Binding-site contacts:
Ligand atom O contacts residue LEU286 of chain 2.X at 3.2 Å.
Ligand atom CG1 contacts residue VAL280 of chain 2.X at 4.0 Å (hydrophobic).
Ligand atom O contacts residue ASN281 of chain 2.X at 2.6 Å (h-bond).
Ligand atom CB contacts residue TYR238 of chain 2.X at 3.6 Å (hydrophobic).
Ligand atom O contacts residue HIS277 of chain 2.X at 3.4 Å.
Ligand atom N contacts residue THR235 of chain 2.X at 3.9 Å.
Ligand atom O contacts residue ASN227 of chain 2.X at 3.6 Å.
Ligand atom CG contacts residue TYR273 of chain 2.X at 3.6 Å (hydrophobic).
Ligand atom CG2 contacts residue GLU236 of chain 2.X at 3.3 Å.
Ligand atom CD1 contacts residue TYR94 of chain 2.X at 3.5 Å (hydrophobic).
Ligand atom CG2 contacts residue HIS277 of chain 2.X at 3.3 Å.
Ligand atom N contacts residue TYR273 of chain 2.X at 3.9 Å.
Ligand atom N contacts residue THR235 of chain 2.X at 3.5 Å (h-bond).
Ligand atom O contacts residue LYS234 of chain 2.X at 3.6 Å.
Ligand atom CA contacts residue ASN227 of chain 2.X at 3.7 Å.
Ligand atom CB contacts residue HIS277 of chain 2.X at 3.7 Å.
Ligand atom C contacts residue ASN227 of chain 2.X at 3.5 Å.
Ligand atom O contacts residue THR235 of chain 2.X at 3.1 Å (h-bond).
Ligand atom CB contacts residue ASP233 of chain 2.X at 3.0 Å.
Ligand atom CB contacts residue LEU286 of chain 2.X at 3.9 Å (hydrophobic).
Ligand atom CG contacts residue ASP233 of chain 2.X at 3.0 Å.
Ligand atom CG2 contacts residue PHE278 of chain 2.X at 3.7 Å (hydrophobic).
Ligand atom O contacts residue THR235 of chain 2.X at 3.0 Å (h-bond).
Ligand atom CA contacts residue THR235 of chain 2.X at 3.6 Å.
Ligand atom N contacts residue ASN227 of chain 2.X at 3.0 Å (h-bond).
Ligand atom C contacts residue THR235 of chain 2.X at 3.6 Å.
Ligand atom CG contacts residue HIS277 of chain 2.X at 3.8 Å.
Ligand atom CD contacts residue HIS277 of chain 2.X at 3.9 Å.
Ligand atom CD1 contacts residue TYR91 of chain 2.X at 3.9 Å (hydrophobic).
Ligand atom C contacts residue ASN281 of chain 2.X at 3.8 Å.
Ligand atom CG2 contacts residue LEU286 of chain 2.X at 3.7 Å (hydrophobic).
Ligand atom CD contacts residue TYR273 of chain 2.X at 3.3 Å (hydrophobic).
Ligand atom CG contacts residue LYS234 of chain 2.X at 3.3 Å.
Ligand atom O contacts residue TYR94 of chain 2.X at 2.9 Å.
Ligand atom CG1 contacts residue TYR94 of chain 2.X at 3.8 Å (hydrophobic).
Ligand atom C contacts residue TYR94 of chain 2.X at 4.0 Å (hydrophobic).
Ligand atom C contacts residue THR235 of chain 2.X at 3.6 Å.
Ligand atom C contacts residue LEU286 of chain 2.X at 3.8 Å (hydrophobic).
Ligand atom C contacts residue THR235 of chain 2.X at 3.6 Å.
Ligand atom CG2 contacts residue ASN281 of chain 2.X at 3.6 Å.

A protein and the small-molecule ligand that binds it are described below.
Small molecule (SMILES): CC[C@H](C)[C@H](NC(=O)[C@H](CO)NC(=O)[C@H](CCCN=C(N)N)NC(=O)[C@@H](NC(=O)[C@@H]1CCCN1C(=O)[C@@H]1CCCN1C(=O)[C@H](C)N)C(C)C)C(=O)N[C@H](C=O)Cc1ccc(O)cc1

Sequence of chain 2.X:
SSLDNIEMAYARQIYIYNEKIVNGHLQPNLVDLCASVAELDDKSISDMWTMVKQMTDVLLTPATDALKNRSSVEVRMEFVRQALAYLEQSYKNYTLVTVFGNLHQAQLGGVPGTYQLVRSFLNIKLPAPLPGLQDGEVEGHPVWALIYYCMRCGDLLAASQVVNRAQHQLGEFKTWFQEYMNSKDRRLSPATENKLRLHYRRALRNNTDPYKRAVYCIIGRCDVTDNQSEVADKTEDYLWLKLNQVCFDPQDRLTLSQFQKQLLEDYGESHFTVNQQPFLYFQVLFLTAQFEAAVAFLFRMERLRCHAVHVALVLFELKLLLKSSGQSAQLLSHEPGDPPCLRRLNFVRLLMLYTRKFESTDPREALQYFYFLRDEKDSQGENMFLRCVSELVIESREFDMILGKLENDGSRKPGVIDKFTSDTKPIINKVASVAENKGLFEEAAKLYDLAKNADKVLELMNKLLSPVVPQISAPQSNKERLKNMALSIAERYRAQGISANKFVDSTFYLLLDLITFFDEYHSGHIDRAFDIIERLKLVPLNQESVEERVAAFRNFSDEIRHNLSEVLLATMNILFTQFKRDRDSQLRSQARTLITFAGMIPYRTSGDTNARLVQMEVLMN